Binding-site contacts:
Ligand atom C8 contacts residue ASN352 of chain 1.I at 3.9 Å.
Ligand atom C4 contacts residue ASN322 of chain 1.I at 4.3 Å.
Ligand atom O7 contacts residue ASN322 of chain 1.I at 4.5 Å.
Ligand atom C2 contacts residue ASN322 of chain 1.I at 2.6 Å.
Ligand atom N2 contacts residue ASN322 of chain 1.I at 3.0 Å (h-bond).
Ligand atom C2 contacts residue LYS320 of chain 1.I at 4.1 Å.
Ligand atom O5 contacts residue ASN322 of chain 1.I at 2.4 Å (h-bond).
Ligand atom C1 contacts residue ASN322 of chain 1.I at 1.6 Å.
Ligand atom C5 contacts residue ARG427 of chain 1.I at 4.3 Å.
Ligand atom C7 contacts residue ASN322 of chain 1.I at 4.2 Å.
Ligand atom C5 contacts residue ASN322 of chain 1.I at 3.7 Å.
Ligand atom O5 contacts residue ARG427 of chain 1.I at 3.5 Å (salt-bridge).
Ligand atom N2 contacts residue LYS320 of chain 1.I at 4.2 Å.
Ligand atom C1 contacts residue ARG427 of chain 1.I at 4.2 Å.
Ligand atom C3 contacts residue ASN322 of chain 1.I at 3.9 Å.
Ligand atom C6 contacts residue ARG427 of chain 1.I at 4.2 Å.

Sequence of chain 1.I:
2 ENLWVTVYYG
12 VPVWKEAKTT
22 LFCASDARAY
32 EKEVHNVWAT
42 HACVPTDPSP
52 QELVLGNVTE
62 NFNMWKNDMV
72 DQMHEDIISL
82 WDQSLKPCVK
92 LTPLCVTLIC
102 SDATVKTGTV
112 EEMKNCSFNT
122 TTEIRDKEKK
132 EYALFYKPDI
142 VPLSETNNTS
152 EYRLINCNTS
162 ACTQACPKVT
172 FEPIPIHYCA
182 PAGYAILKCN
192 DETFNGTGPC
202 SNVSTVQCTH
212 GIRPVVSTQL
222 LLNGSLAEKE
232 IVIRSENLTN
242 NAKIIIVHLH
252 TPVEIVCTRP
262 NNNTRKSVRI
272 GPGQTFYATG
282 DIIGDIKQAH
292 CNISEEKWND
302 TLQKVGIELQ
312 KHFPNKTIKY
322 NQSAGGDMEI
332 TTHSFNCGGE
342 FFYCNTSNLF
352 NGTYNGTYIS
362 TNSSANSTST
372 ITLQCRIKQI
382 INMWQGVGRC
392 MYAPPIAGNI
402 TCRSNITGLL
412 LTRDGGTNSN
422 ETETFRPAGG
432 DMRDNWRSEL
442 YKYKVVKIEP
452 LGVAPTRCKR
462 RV

A protein and the small-molecule ligand that binds it are described below.
Small molecule (SMILES): CC(=O)N[C@H]1[C@H](O[C@H]2[C@H](O)[C@@H](NC(C)=O)CO[C@@H]2CO)O[C@H](CO)[C@@H](O)[C@@H]1O